A protein and the small-molecule ligand that binds it are described below.
Small molecule (SMILES): CC1(C)SCCN(S(=O)(=O)c2ccc(OCC#CCN)cc2)[C@H]1C(=O)NO

Sequence of chain 1.B:
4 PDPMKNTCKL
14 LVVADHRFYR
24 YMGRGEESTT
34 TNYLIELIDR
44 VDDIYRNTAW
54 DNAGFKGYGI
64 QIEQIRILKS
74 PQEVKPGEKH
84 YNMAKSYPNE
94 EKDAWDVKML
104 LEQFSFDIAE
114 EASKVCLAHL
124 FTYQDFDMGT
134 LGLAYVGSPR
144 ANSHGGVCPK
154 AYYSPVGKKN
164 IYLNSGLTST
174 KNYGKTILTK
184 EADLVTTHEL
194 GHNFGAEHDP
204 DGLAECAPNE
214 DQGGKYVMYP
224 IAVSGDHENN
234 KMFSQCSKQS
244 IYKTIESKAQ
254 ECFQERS

Binding-site contacts:
Ligand atom C16 contacts residue HIS201 of chain 1.B at 3.7 Å.
Ligand atom O3 contacts residue HIS191 of chain 1.B at 3.0 Å.
Ligand atom O5 contacts residue HIS191 of chain 1.B at 3.4 Å (h-bond).
Ligand atom C15 contacts residue GLU184 of chain 1.B at 3.7 Å.
Ligand atom O4 contacts residue ZN1 of chain 1.E at 2.1 Å.
Ligand atom O5 contacts residue ZN1 of chain 1.E at 1.9 Å.
Ligand atom C9 contacts residue HIS191 of chain 1.B at 3.5 Å.
Ligand atom O2 contacts residue THR133 of chain 1.B at 3.1 Å.
Ligand atom C4 contacts residue PRO223 of chain 1.B at 3.1 Å (hydrophobic).
Ligand atom C14 contacts residue VAL226 of chain 1.B at 3.4 Å (hydrophobic).
Ligand atom O1 contacts residue GLY132 of chain 1.B at 3.5 Å (h-bond).
Ligand atom N2 contacts residue VAL226 of chain 1.B at 3.1 Å (h-bond).
Ligand atom C11 contacts residue GLU192 of chain 1.B at 3.4 Å.
Ligand atom C16 contacts residue ZN1 of chain 1.E at 2.6 Å.
Ligand atom C5 contacts residue PRO223 of chain 1.B at 3.7 Å (hydrophobic).
Ligand atom C15 contacts residue VAL226 of chain 1.B at 3.3 Å (hydrophobic).
Ligand atom O3 contacts residue VAL188 of chain 1.B at 3.6 Å.
Ligand atom C14 contacts residue LEU187 of chain 1.B at 3.7 Å (hydrophobic).
Ligand atom O5 contacts residue GLU192 of chain 1.B at 3.1 Å (salt-bridge).
Ligand atom C10 contacts residue HIS191 of chain 1.B at 3.7 Å.
Ligand atom O3 contacts residue LEU187 of chain 1.B at 3.7 Å.
Ligand atom N3 contacts residue HIS195 of chain 1.B at 3.7 Å.
Ligand atom N3 contacts residue GLY135 of chain 1.B at 3.2 Å (h-bond).
Ligand atom C12 contacts residue HIS191 of chain 1.B at 3.6 Å.
Ligand atom C1 contacts residue LEU136 of chain 1.B at 3.5 Å (hydrophobic).
Ligand atom N3 contacts residue GLU192 of chain 1.B at 3.1 Å (salt-bridge).
Ligand atom O5 contacts residue HIS195 of chain 1.B at 2.4 Å (h-bond).
Ligand atom C12 contacts residue LEU187 of chain 1.B at 3.7 Å (hydrophobic).
Ligand atom N3 contacts residue ZN1 of chain 1.E at 2.5 Å.
Ligand atom C8 contacts residue ALA225 of chain 1.B at 3.4 Å (hydrophobic).
Ligand atom C3 contacts residue GLY135 of chain 1.B at 3.7 Å.
Ligand atom N2 contacts residue ALA225 of chain 1.B at 3.4 Å.
Ligand atom C13 contacts residue LEU187 of chain 1.B at 3.7 Å (hydrophobic).
Ligand atom O2 contacts residue GLY135 of chain 1.B at 3.5 Å (h-bond).
Ligand atom O4 contacts residue HIS195 of chain 1.B at 3.7 Å.
Ligand atom C7 contacts residue ALA225 of chain 1.B at 3.4 Å (hydrophobic).
Ligand atom C10 contacts residue GLU192 of chain 1.B at 3.4 Å.
Ligand atom C14 contacts residue VAL188 of chain 1.B at 3.8 Å (hydrophobic).
Ligand atom O2 contacts residue LEU134 of chain 1.B at 2.7 Å (h-bond).
Ligand atom O4 contacts residue HIS201 of chain 1.B at 2.5 Å.